Sequence of chain 1.A:
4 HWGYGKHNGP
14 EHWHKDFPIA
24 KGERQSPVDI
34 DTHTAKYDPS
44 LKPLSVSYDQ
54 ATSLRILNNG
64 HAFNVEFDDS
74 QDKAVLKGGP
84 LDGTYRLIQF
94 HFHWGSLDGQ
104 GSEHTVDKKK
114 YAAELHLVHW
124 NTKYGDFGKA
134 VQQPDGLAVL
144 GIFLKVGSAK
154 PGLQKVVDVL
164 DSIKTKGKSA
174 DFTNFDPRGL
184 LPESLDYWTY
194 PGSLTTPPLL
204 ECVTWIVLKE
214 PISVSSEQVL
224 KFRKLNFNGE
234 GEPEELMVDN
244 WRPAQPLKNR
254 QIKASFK

A small-molecule ligand and the protein it binds are described below.
Small molecule (SMILES): NS(=O)(=O)c1ccc(-n2nncc2C23C4=C5C6=C2[Ru]56432789C3=C2C7C8=C39)cc1

Binding-site contacts:
Ligand atom O8 contacts residue VAL142 of chain 1.A at 3.7 Å.
Ligand atom C16 contacts residue PRO201 of chain 1.A at 3.5 Å (hydrophobic).
Ligand atom C20 contacts residue LEU197 of chain 1.A at 3.8 Å (hydrophobic).
Ligand atom C21 contacts residue PRO200 of chain 1.A at 3.2 Å (hydrophobic).
Ligand atom N10 contacts residue HIS119 of chain 1.A at 3.5 Å (h-bond).
Ligand atom N15 contacts residue PHE130 of chain 1.A at 3.7 Å.
Ligand atom N14 contacts residue GLN92 of chain 1.A at 3.8 Å.
Ligand atom C2 contacts residue LEU197 of chain 1.A at 3.6 Å (hydrophobic).
Ligand atom N15 contacts residue GLN92 of chain 1.A at 3.1 Å (h-bond).
Ligand atom N14 contacts residue PHE130 of chain 1.A at 3.6 Å.
Ligand atom C22 contacts residue PRO200 of chain 1.A at 3.3 Å (hydrophobic).
Ligand atom N10 contacts residue THR198 of chain 1.A at 2.7 Å (h-bond).
Ligand atom C1 contacts residue VAL121 of chain 1.A at 3.9 Å (hydrophobic).
Ligand atom N10 contacts residue HIS94 of chain 1.A at 3.5 Å (h-bond).
Ligand atom C22 contacts residue PRO201 of chain 1.A at 3.9 Å (hydrophobic).
Ligand atom N10 contacts residue HIS96 of chain 1.A at 3.5 Å (h-bond).
Ligand atom O8 contacts residue HIS119 of chain 1.A at 3.3 Å (h-bond).
Ligand atom O8 contacts residue ZN1 of chain 1.D at 3.0 Å.
Ligand atom O8 contacts residue HIS94 of chain 1.A at 3.5 Å.
Ligand atom O9 contacts residue THR198 of chain 1.A at 3.0 Å (h-bond).
Ligand atom RU1 contacts residue PRO201 of chain 1.A at 4.0 Å.
Ligand atom S7 contacts residue ZN1 of chain 1.D at 3.1 Å.
Ligand atom C21 contacts residue PRO201 of chain 1.A at 3.5 Å (hydrophobic).
Ligand atom O8 contacts residue TRP208 of chain 1.A at 3.7 Å.
Ligand atom C3 contacts residue ZN1 of chain 1.D at 3.9 Å.
Ligand atom O9 contacts residue LEU197 of chain 1.A at 3.2 Å.
Ligand atom C14 contacts residue PHE130 of chain 1.A at 3.6 Å (hydrophobic).
Ligand atom C15 contacts residue PHE130 of chain 1.A at 4.0 Å (hydrophobic).
Ligand atom C4 contacts residue HIS94 of chain 1.A at 3.5 Å.
Ligand atom C13 contacts residue PHE130 of chain 1.A at 3.8 Å (hydrophobic).
Ligand atom N10 contacts residue ZN1 of chain 1.D at 2.1 Å.
Ligand atom S7 contacts residue THR198 of chain 1.A at 3.8 Å.
Ligand atom N11 contacts residue GLN92 of chain 1.A at 3.6 Å.
Ligand atom C1 contacts residue LEU197 of chain 1.A at 3.9 Å (hydrophobic).
Ligand atom O9 contacts residue TRP208 of chain 1.A at 3.6 Å.
Ligand atom C6 contacts residue GLN92 of chain 1.A at 3.8 Å.
Ligand atom C3 contacts residue HIS94 of chain 1.A at 3.6 Å.
Ligand atom C21 contacts residue THR199 of chain 1.A at 3.6 Å.
Ligand atom C21 contacts residue LEU197 of chain 1.A at 4.0 Å (hydrophobic).
Ligand atom C2 contacts residue VAL121 of chain 1.A at 3.8 Å (hydrophobic).